Binding-site contacts:
Ligand atom C7 contacts residue ASN118 of chain 48.A at 3.8 Å.
Ligand atom C2 contacts residue ASN118 of chain 48.A at 2.5 Å.
Ligand atom N2 contacts residue ASN118 of chain 48.A at 2.9 Å (h-bond).
Ligand atom C1 contacts residue ASN118 of chain 48.A at 1.4 Å.
Ligand atom O6 contacts residue ASN118 of chain 48.A at 4.2 Å.
Ligand atom C5 contacts residue ASN118 of chain 48.A at 3.6 Å.
Ligand atom C8 contacts residue ASN118 of chain 48.A at 3.7 Å.
Ligand atom O6 contacts residue THR89 of chain 48.A at 3.9 Å.
Ligand atom C1 contacts residue SER66 of chain 48.A at 4.5 Å.
Ligand atom C4 contacts residue ASN118 of chain 48.A at 4.2 Å.
Ligand atom O6 contacts residue THR120 of chain 48.A at 3.6 Å (h-bond).
Ligand atom C6 contacts residue PHE119 of chain 48.A at 4.0 Å (hydrophobic).
Ligand atom C6 contacts residue THR120 of chain 48.A at 3.8 Å.
Ligand atom C1 contacts residue THR89 of chain 48.A at 4.2 Å.
Ligand atom O5 contacts residue ASN118 of chain 48.A at 2.4 Å (h-bond).
Ligand atom C8 contacts residue ASP67 of chain 48.A at 3.7 Å.
Ligand atom C5 contacts residue THR120 of chain 48.A at 4.2 Å.
Ligand atom O6 contacts residue PHE119 of chain 48.A at 2.8 Å (h-bond).
Ligand atom C8 contacts residue SER66 of chain 48.A at 3.6 Å.
Ligand atom C3 contacts residue ASN118 of chain 48.A at 3.8 Å.
Ligand atom N2 contacts residue TYR90 of chain 48.A at 4.4 Å.
Ligand atom O5 contacts residue PHE119 of chain 48.A at 3.9 Å.
Ligand atom O5 contacts residue THR89 of chain 48.A at 4.5 Å.
Ligand atom O5 contacts residue THR120 of chain 48.A at 3.4 Å (h-bond).

This small molecule binds to this protein.
Small molecule (SMILES): CC(=O)N[C@@H]1[C@@H](O)[C@H](O)[C@@H](CO)O[C@H]1O

Sequence of chain 48.A:
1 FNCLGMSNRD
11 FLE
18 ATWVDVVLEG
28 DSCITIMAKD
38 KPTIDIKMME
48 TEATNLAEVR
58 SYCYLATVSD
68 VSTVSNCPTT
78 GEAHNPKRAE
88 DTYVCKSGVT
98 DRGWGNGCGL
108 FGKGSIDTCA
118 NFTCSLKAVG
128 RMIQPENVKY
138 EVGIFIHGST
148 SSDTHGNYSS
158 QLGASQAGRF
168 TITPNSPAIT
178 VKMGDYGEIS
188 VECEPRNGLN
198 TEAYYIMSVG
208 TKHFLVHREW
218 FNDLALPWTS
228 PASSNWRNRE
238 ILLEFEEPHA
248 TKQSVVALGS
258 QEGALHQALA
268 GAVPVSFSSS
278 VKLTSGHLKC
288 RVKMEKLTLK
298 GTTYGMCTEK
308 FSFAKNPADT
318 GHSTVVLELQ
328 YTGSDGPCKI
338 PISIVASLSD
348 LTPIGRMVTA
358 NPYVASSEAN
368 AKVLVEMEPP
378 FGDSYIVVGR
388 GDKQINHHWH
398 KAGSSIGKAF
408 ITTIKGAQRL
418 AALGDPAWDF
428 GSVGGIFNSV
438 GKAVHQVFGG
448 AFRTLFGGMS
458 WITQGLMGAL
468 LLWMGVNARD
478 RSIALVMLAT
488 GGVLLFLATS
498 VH